This small molecule binds to this protein.
Small molecule (SMILES): OC[C@H]1O[C@H](O[C@@H]2[C@H](O)[C@@H](OC[C@H]3OC[C@@H](O)[C@@H](O[C@H]4O[C@H](CO)[C@@H](O)[C@H](O)[C@@H]4O[C@H]4O[C@H](CO)[C@@H](O)[C@H](O)[C@@H]4O[C@H]4O[C@H](CO)[C@@H](O)[C@H](O)[C@@H]4O)[C@@H]3O)O[C@H](CO[C@H]3O[C@H](CO)[C@@H](O)[C@H](O)[C@@H]3O[C@H]3O[C@H](CO)[C@@H](O)[C@H](O)[C@@H]3O)[C@H]2O)[C@@H](O)[C@@H](O)[C@@H]1O

Sequence of chain 1.B:
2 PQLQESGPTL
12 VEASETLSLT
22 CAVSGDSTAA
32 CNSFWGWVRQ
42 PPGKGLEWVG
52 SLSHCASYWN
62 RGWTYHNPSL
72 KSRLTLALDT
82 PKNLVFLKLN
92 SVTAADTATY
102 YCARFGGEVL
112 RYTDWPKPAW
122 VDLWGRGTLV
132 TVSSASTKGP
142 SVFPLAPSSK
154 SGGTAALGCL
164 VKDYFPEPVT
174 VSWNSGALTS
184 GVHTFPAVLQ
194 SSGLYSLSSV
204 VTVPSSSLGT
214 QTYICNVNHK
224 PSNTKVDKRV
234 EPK

Sequence of chain 1.A:
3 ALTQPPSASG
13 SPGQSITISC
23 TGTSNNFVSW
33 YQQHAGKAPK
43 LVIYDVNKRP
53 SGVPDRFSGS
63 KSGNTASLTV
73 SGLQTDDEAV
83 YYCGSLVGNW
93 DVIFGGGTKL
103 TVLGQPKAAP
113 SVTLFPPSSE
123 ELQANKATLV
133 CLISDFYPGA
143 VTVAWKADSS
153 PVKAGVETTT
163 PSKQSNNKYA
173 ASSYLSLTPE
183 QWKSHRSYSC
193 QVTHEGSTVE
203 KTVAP

Binding-site contacts:
Ligand atom O4 contacts residue ASP93 of chain 1.A at 2.7 Å (salt-bridge).
Ligand atom C6 contacts residue ASN91 of chain 1.A at 3.4 Å.
Ligand atom O6 contacts residue ASP93 of chain 1.A at 2.7 Å (salt-bridge).
Ligand atom O5 contacts residue LYS72 of chain 1.B at 3.0 Å (salt-bridge).
Ligand atom C1 contacts residue AML1 of chain 1.E at 1.5 Å.
Ligand atom C3 contacts residue TRP92 of chain 1.A at 3.7 Å (hydrophobic).
Ligand atom C6 contacts residue TRP64 of chain 1.B at 3.8 Å (hydrophobic).
Ligand atom O2 contacts residue AML1 of chain 1.E at 3.7 Å.
Ligand atom O3 contacts residue TRP92 of chain 1.A at 3.6 Å.
Ligand atom O2 contacts residue HIS67 of chain 1.B at 2.7 Å (h-bond).
Ligand atom C2 contacts residue AML1 of chain 1.E at 2.5 Å.
Ligand atom C1 contacts residue LYS72 of chain 1.B at 3.6 Å.
Ligand atom C2 contacts residue HIS67 of chain 1.B at 3.3 Å.
Ligand atom O5 contacts residue ASN91 of chain 1.A at 3.0 Å (h-bond).
Ligand atom O3 contacts residue HIS67 of chain 1.B at 2.9 Å (h-bond).
Ligand atom C5 contacts residue AML1 of chain 1.E at 3.1 Å.
Ligand atom C4 contacts residue ASP93 of chain 1.A at 3.4 Å.
Ligand atom O6 contacts residue ASN61 of chain 1.B at 3.7 Å.
Ligand atom O2 contacts residue THR65 of chain 1.B at 3.3 Å (h-bond).
Ligand atom C5 contacts residue ASN91 of chain 1.A at 3.8 Å.
Ligand atom C2 contacts residue THR65 of chain 1.B at 3.5 Å.
Ligand atom C6 contacts residue TRP92 of chain 1.A at 3.2 Å (hydrophobic).
Ligand atom O2 contacts residue GLY90 of chain 1.A at 3.2 Å.
Ligand atom C6 contacts residue ASP93 of chain 1.A at 3.3 Å.
Ligand atom O2 contacts residue LYS72 of chain 1.B at 3.1 Å (salt-bridge).
Ligand atom C4 contacts residue AML1 of chain 1.E at 3.7 Å.
Ligand atom O5 contacts residue AML1 of chain 1.E at 2.5 Å.
Ligand atom C1 contacts residue ASN91 of chain 1.A at 3.4 Å.
Ligand atom C4 contacts residue THR65 of chain 1.B at 3.4 Å.
Ligand atom O6 contacts residue ASN91 of chain 1.A at 3.1 Å (h-bond).
Ligand atom C3 contacts residue AML1 of chain 1.E at 3.1 Å.
Ligand atom O3 contacts residue THR65 of chain 1.B at 2.7 Å (h-bond).
Ligand atom O6 contacts residue TRP64 of chain 1.B at 3.7 Å.
Ligand atom C3 contacts residue THR65 of chain 1.B at 3.5 Å.
Ligand atom O4 contacts residue PRO69 of chain 1.B at 3.5 Å.
Ligand atom O4 contacts residue TRP64 of chain 1.B at 3.4 Å.
Ligand atom O4 contacts residue THR65 of chain 1.B at 3.1 Å (h-bond).
Ligand atom O6 contacts residue TRP92 of chain 1.A at 2.9 Å (h-bond).
Ligand atom O4 contacts residue TRP92 of chain 1.A at 3.0 Å (h-bond).
Ligand atom O3 contacts residue TYR66 of chain 1.B at 3.5 Å.